Sequence of chain 1.A:
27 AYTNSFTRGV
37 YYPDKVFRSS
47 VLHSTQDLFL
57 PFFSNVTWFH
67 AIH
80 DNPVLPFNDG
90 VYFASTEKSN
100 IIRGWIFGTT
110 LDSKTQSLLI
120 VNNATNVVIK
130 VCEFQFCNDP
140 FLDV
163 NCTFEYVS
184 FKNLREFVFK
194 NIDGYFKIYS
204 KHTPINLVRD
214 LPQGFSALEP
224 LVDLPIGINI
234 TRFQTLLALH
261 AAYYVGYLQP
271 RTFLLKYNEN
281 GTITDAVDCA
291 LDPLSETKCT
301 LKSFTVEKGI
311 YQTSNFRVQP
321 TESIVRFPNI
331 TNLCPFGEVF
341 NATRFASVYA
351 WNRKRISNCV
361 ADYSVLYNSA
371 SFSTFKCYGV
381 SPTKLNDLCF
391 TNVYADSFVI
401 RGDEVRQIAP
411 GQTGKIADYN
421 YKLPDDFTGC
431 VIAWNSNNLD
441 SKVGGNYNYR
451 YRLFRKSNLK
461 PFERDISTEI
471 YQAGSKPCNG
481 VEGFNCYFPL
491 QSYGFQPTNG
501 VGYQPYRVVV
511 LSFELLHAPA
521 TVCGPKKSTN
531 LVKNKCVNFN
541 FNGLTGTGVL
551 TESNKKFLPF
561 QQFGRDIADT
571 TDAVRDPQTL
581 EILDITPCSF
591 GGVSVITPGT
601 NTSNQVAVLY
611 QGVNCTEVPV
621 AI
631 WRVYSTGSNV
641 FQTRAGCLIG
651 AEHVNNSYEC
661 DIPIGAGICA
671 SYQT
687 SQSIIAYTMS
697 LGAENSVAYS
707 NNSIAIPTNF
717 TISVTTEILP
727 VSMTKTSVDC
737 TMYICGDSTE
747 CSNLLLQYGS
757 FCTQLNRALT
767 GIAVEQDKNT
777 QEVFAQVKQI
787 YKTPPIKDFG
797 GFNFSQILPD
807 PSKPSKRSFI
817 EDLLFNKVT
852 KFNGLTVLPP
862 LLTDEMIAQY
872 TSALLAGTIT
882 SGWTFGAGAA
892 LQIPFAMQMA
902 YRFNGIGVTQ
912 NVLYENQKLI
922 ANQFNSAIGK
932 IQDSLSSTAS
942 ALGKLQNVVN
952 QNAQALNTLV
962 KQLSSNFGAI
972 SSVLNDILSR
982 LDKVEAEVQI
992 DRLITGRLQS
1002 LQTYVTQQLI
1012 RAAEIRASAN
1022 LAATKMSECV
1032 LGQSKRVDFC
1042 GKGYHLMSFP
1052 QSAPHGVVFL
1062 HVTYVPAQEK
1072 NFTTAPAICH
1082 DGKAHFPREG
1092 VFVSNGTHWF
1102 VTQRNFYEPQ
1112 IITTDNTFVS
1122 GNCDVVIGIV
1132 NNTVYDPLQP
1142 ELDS

A protein and the small-molecule ligand that binds it are described below.
Small molecule (SMILES): CC(=O)N[C@H]1[C@H](O[C@H]2[C@H](O)[C@@H](NC(C)=O)CO[C@@H]2CO)O[C@H](CO)[C@@H](O)[C@@H]1O

Binding-site contacts:
Ligand atom C6 contacts residue GLN802 of chain 1.A at 3.6 Å.
Ligand atom C1 contacts residue SER801 of chain 1.A at 3.6 Å.
Ligand atom O5 contacts residue ASN799 of chain 1.A at 2.3 Å (h-bond).
Ligand atom C2 contacts residue ASN799 of chain 1.A at 2.5 Å.
Ligand atom O7 contacts residue ASN799 of chain 1.A at 3.7 Å.
Ligand atom C7 contacts residue ASN799 of chain 1.A at 3.6 Å.
Ligand atom N2 contacts residue ASN799 of chain 1.A at 3.1 Å (h-bond).
Ligand atom O6 contacts residue SER801 of chain 1.A at 4.0 Å.
Ligand atom C5 contacts residue ASN799 of chain 1.A at 3.7 Å.
Ligand atom O5 contacts residue SER801 of chain 1.A at 3.7 Å.
Ligand atom C5 contacts residue SER801 of chain 1.A at 3.9 Å.
Ligand atom C5 contacts residue GLN802 of chain 1.A at 4.5 Å.
Ligand atom C3 contacts residue ASN799 of chain 1.A at 3.8 Å.
Ligand atom C4 contacts residue ASN799 of chain 1.A at 4.2 Å.
Ligand atom O6 contacts residue GLN802 of chain 1.A at 2.9 Å (h-bond).
Ligand atom C1 contacts residue ASN799 of chain 1.A at 1.4 Å.